Binding-site contacts:
Ligand atom C8 contacts residue ASP959 of chain 1.A at 3.7 Å.
Ligand atom O5 contacts residue GLU961 of chain 1.A at 4.0 Å.
Ligand atom C1 contacts residue ASN581 of chain 1.A at 1.4 Å.
Ligand atom O7 contacts residue ASN581 of chain 1.A at 3.6 Å (h-bond).
Ligand atom O7 contacts residue GLU961 of chain 1.A at 4.4 Å.
Ligand atom C5 contacts residue GLU961 of chain 1.A at 4.2 Å.
Ligand atom C4 contacts residue GLU961 of chain 1.A at 4.0 Å.
Ligand atom C3 contacts residue ASN581 of chain 1.A at 3.8 Å.
Ligand atom N2 contacts residue ASN581 of chain 1.A at 2.9 Å (h-bond).
Ligand atom C7 contacts residue ASN581 of chain 1.A at 3.6 Å.
Ligand atom O5 contacts residue ASN581 of chain 1.A at 2.3 Å (h-bond).
Ligand atom C6 contacts residue GLU961 of chain 1.A at 3.9 Å.
Ligand atom C2 contacts residue GLU961 of chain 1.A at 4.4 Å.
Ligand atom C4 contacts residue ASN581 of chain 1.A at 4.2 Å.
Ligand atom C2 contacts residue ASN581 of chain 1.A at 2.5 Å.
Ligand atom C5 contacts residue ASN581 of chain 1.A at 3.6 Å.

Sequence of chain 1.A:
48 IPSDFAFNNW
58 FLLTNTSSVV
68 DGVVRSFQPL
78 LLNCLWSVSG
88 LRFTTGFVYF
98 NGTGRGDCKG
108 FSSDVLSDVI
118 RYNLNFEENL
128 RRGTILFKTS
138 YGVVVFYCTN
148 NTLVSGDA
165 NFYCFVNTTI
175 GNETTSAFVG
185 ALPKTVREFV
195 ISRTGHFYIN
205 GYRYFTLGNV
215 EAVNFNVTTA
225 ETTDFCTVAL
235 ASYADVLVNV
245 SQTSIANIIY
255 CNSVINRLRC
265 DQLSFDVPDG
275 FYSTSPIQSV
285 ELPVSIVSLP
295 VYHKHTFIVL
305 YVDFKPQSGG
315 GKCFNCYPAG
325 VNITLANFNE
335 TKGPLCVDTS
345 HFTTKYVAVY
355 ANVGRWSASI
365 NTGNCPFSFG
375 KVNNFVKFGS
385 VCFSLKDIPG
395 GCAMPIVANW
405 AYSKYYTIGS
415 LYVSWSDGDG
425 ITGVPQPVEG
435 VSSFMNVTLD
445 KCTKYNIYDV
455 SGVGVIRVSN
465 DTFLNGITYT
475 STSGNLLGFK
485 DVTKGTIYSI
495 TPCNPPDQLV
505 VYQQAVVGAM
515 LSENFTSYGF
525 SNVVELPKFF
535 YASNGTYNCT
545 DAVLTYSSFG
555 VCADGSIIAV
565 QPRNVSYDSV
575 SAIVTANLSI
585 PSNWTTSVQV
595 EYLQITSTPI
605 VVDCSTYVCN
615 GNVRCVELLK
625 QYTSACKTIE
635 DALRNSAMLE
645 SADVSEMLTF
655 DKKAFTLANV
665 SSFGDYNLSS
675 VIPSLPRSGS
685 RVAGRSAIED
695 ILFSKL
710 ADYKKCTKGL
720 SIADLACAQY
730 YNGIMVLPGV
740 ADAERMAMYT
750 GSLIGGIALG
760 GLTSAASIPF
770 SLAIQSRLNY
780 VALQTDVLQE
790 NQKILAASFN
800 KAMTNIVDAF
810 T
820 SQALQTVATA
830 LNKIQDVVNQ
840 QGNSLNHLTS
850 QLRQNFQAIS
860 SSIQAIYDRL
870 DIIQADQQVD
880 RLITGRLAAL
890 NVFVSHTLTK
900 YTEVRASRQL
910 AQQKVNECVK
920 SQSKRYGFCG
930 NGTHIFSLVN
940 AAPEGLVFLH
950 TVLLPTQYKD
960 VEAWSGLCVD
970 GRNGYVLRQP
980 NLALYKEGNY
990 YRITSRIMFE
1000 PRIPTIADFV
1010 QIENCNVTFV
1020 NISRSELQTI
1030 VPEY

This protein binds this small molecule.
Small molecule (SMILES): CC(=O)N[C@@H]1[C@@H](O)[C@H](O)[C@@H](CO)O[C@H]1O